Sequence of chain 53.F:
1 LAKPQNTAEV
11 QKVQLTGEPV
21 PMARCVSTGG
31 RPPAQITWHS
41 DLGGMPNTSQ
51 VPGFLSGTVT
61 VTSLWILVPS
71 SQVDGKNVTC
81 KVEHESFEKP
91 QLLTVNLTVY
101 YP

The small molecule below binds the protein below.
Small molecule (SMILES): CC(=O)N[C@H]1[C@H](O[C@H]2[C@H](O)[C@@H](NC(C)=O)CO[C@@H]2CO)O[C@H](CO)[C@@H](O)[C@@H]1O

Binding-site contacts:
Ligand atom C3 contacts residue ASN47 of chain 53.F at 3.9 Å.
Ligand atom N2 contacts residue ASN47 of chain 53.F at 3.2 Å (h-bond).
Ligand atom O7 contacts residue ASN47 of chain 53.F at 3.9 Å.
Ligand atom C7 contacts residue ASN47 of chain 53.F at 3.8 Å.
Ligand atom C4 contacts residue ASN47 of chain 53.F at 4.2 Å.
Ligand atom C5 contacts residue ASN47 of chain 53.F at 3.4 Å.
Ligand atom C2 contacts residue ASN47 of chain 53.F at 2.6 Å.
Ligand atom C6 contacts residue ASN47 of chain 53.F at 4.0 Å.
Ligand atom C1 contacts residue ASN47 of chain 53.F at 1.4 Å.
Ligand atom O5 contacts residue ASN47 of chain 53.F at 2.2 Å (h-bond).